Sequence of chain 2.C:
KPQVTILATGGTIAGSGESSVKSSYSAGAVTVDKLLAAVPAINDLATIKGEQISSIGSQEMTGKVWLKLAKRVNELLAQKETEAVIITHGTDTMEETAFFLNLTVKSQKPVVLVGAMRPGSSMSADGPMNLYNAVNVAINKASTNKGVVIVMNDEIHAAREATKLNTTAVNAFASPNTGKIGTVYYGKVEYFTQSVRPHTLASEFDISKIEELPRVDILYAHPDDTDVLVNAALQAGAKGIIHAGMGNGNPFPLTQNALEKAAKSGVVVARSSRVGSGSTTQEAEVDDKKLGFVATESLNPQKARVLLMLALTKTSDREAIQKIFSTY

Sequence of chain 2.D:
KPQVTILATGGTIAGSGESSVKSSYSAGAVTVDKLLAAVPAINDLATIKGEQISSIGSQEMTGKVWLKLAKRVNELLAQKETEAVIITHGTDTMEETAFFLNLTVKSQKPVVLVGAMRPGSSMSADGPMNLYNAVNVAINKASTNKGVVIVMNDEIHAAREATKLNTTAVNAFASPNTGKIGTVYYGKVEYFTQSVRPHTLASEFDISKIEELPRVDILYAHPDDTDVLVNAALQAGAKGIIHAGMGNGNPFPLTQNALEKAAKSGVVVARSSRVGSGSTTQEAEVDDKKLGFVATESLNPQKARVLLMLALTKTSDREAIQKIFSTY

The small molecule below binds the protein below.
Small molecule (SMILES): N[C@@H](CC(=O)O)C(=O)O

Binding-site contacts:
Ligand atom C contacts residue GLN61 of chain 2.D at 3.6 Å.
Ligand atom O contacts residue ASP94 of chain 2.D at 3.0 Å (salt-bridge).
Ligand atom OD2 contacts residue THR14 of chain 2.D at 2.8 Å (h-bond).
Ligand atom N contacts residue ASN252 of chain 2.C at 3.7 Å.
Ligand atom N contacts residue GLN61 of chain 2.D at 3.1 Å (h-bond).
Ligand atom OD2 contacts residue ALA118 of chain 2.D at 3.7 Å.
Ligand atom OD1 contacts residue THR93 of chain 2.D at 2.6 Å (h-bond).
Ligand atom CG contacts residue ALA118 of chain 2.D at 3.7 Å (hydrophobic).
Ligand atom OXT contacts residue GLN61 of chain 2.D at 3.7 Å.
Ligand atom C contacts residue SER60 of chain 2.D at 3.4 Å.
Ligand atom CB contacts residue THR14 of chain 2.D at 3.0 Å.
Ligand atom N contacts residue ASP94 of chain 2.D at 3.0 Å (salt-bridge).
Ligand atom OD2 contacts residue GLY92 of chain 2.D at 3.2 Å.
Ligand atom OD1 contacts residue MET119 of chain 2.D at 3.9 Å.
Ligand atom OXT contacts residue GLY13 of chain 2.D at 3.2 Å.
Ligand atom OD1 contacts residue TYR27 of chain 2.D at 3.9 Å.
Ligand atom CA contacts residue GLU287 of chain 2.C at 3.7 Å.
Ligand atom CG contacts residue THR14 of chain 2.D at 2.6 Å.
Ligand atom CA contacts residue ASP94 of chain 2.D at 3.9 Å.
Ligand atom O contacts residue GLN61 of chain 2.D at 3.8 Å.
Ligand atom C contacts residue GLY92 of chain 2.D at 3.4 Å.
Ligand atom CB contacts residue ASP94 of chain 2.D at 3.3 Å.
Ligand atom OXT contacts residue SER60 of chain 2.D at 2.8 Å (h-bond).
Ligand atom O contacts residue SER60 of chain 2.D at 2.5 Å (h-bond).
Ligand atom O contacts residue THR93 of chain 2.D at 3.3 Å (h-bond).
Ligand atom OD1 contacts residue ALA118 of chain 2.D at 2.9 Å (h-bond).
Ligand atom N contacts residue GLU287 of chain 2.C at 2.7 Å (salt-bridge).
Ligand atom CG contacts residue THR93 of chain 2.D at 2.8 Å.
Ligand atom OXT contacts residue GLY92 of chain 2.D at 3.1 Å.
Ligand atom O contacts residue GLY92 of chain 2.D at 3.4 Å.
Ligand atom OD2 contacts residue THR93 of chain 2.D at 2.9 Å (h-bond).
Ligand atom CA contacts residue THR14 of chain 2.D at 3.1 Å.
Ligand atom CA contacts residue GLN61 of chain 2.D at 4.0 Å.
Ligand atom OXT contacts residue GLY59 of chain 2.D at 3.3 Å.
Ligand atom CB contacts residue TYR27 of chain 2.D at 3.7 Å (hydrophobic).
Ligand atom C contacts residue THR93 of chain 2.D at 3.8 Å.
Ligand atom CB contacts residue THR93 of chain 2.D at 3.5 Å.
Ligand atom OD1 contacts residue THR14 of chain 2.D at 2.9 Å (h-bond).
Ligand atom OXT contacts residue THR14 of chain 2.D at 3.8 Å.
Ligand atom OXT contacts residue ALA29 of chain 2.D at 3.9 Å.